This protein binds this small molecule.
Small molecule (SMILES): CN1CCC[C@H]1c1cccnc1

Sequence of chain 1.B:
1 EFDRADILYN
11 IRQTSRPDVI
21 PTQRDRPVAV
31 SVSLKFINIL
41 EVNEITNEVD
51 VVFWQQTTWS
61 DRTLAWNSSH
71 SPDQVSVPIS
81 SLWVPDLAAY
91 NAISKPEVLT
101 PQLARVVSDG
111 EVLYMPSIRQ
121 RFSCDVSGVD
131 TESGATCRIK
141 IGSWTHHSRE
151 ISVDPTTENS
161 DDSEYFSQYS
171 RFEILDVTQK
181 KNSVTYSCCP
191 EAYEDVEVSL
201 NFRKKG

Sequence of chain 1.C:
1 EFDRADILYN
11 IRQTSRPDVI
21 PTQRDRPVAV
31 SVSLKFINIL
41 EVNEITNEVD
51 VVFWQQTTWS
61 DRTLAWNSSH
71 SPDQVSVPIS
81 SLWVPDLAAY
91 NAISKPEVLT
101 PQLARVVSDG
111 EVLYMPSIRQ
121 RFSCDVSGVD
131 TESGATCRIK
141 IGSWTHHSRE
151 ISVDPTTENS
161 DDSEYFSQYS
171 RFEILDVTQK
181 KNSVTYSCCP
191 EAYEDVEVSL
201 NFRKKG

Binding-site contacts:
Ligand atom C3 contacts residue CYS188 of chain 1.B at 4.3 Å (hydrophobic).
Ligand atom C5 contacts residue TRP144 of chain 1.B at 4.3 Å (hydrophobic).
Ligand atom C4 contacts residue TYR193 of chain 1.B at 4.2 Å (hydrophobic).
Ligand atom C1 contacts residue MET115 of chain 1.C at 3.8 Å (hydrophobic).
Ligand atom C10 contacts residue TYR90 of chain 1.B at 3.4 Å (hydrophobic).
Ligand atom C3 contacts residue CYS189 of chain 1.B at 3.6 Å (hydrophobic).
Ligand atom C7 contacts residue MET115 of chain 1.C at 3.9 Å (hydrophobic).
Ligand atom C1 contacts residue TRP144 of chain 1.B at 3.3 Å (hydrophobic).
Ligand atom C10 contacts residue SER143 of chain 1.B at 4.2 Å.
Ligand atom C10 contacts residue TRP144 of chain 1.B at 3.2 Å (hydrophobic).
Ligand atom C10 contacts residue TYR193 of chain 1.B at 3.3 Å (hydrophobic).
Ligand atom C3 contacts residue TYR193 of chain 1.B at 3.6 Å (hydrophobic).
Ligand atom C2 contacts residue TRP144 of chain 1.B at 3.2 Å (hydrophobic).
Ligand atom C8 contacts residue TRP144 of chain 1.B at 3.7 Å (hydrophobic).
Ligand atom C9 contacts residue TYR90 of chain 1.B at 3.2 Å (hydrophobic).
Ligand atom C5 contacts residue ARG105 of chain 1.C at 4.2 Å.
Ligand atom C10 contacts residue TYR186 of chain 1.B at 3.8 Å (hydrophobic).
Ligand atom N2 contacts residue TYR90 of chain 1.B at 3.8 Å.
Ligand atom N2 contacts residue TRP144 of chain 1.B at 2.6 Å (h-bond).
Ligand atom C4 contacts residue CYS189 of chain 1.B at 4.3 Å (hydrophobic).
Ligand atom C4 contacts residue THR145 of chain 1.B at 4.2 Å.
Ligand atom C2 contacts residue MET115 of chain 1.C at 4.0 Å (hydrophobic).
Ligand atom C6 contacts residue CYS188 of chain 1.B at 4.1 Å (hydrophobic).
Ligand atom N1 contacts residue MET115 of chain 1.C at 3.7 Å.
Ligand atom C8 contacts residue TYR90 of chain 1.B at 4.1 Å (hydrophobic).
Ligand atom C3 contacts residue TRP144 of chain 1.B at 3.7 Å (hydrophobic).
Ligand atom C7 contacts residue TRP144 of chain 1.B at 4.3 Å (hydrophobic).
Ligand atom N1 contacts residue THR145 of chain 1.B at 4.0 Å.
Ligand atom C5 contacts residue THR145 of chain 1.B at 4.0 Å.
Ligand atom C2 contacts residue CYS189 of chain 1.B at 4.4 Å (hydrophobic).
Ligand atom N1 contacts residue TRP144 of chain 1.B at 3.8 Å.
Ligand atom C8 contacts residue TRP54 of chain 1.C at 3.9 Å (hydrophobic).
Ligand atom C3 contacts residue LEU113 of chain 1.C at 4.2 Å (hydrophobic).
Ligand atom C6 contacts residue TRP144 of chain 1.B at 3.4 Å (hydrophobic).
Ligand atom C9 contacts residue TRP144 of chain 1.B at 3.3 Å (hydrophobic).
Ligand atom C7 contacts residue CYS188 of chain 1.B at 4.1 Å (hydrophobic).
Ligand atom C5 contacts residue LEU113 of chain 1.C at 4.0 Å (hydrophobic).
Ligand atom C4 contacts residue LEU113 of chain 1.C at 3.7 Å (hydrophobic).
Ligand atom C4 contacts residue TRP144 of chain 1.B at 4.3 Å (hydrophobic).
Ligand atom C4 contacts residue ARG105 of chain 1.C at 4.2 Å.